This small molecule binds to this protein.
Small molecule (SMILES): CC(=O)N[C@H]1[C@H](O[C@H]2[C@H](O)[C@@H](NC(C)=O)CO[C@@H]2CO)O[C@H](CO)[C@@H](O[C@@H]2O[C@H](CO[C@H]3O[C@H](CO)[C@@H](O)[C@H](O)[C@@H]3O)[C@@H](O)[C@H](O[C@H]3O[C@H](CO)[C@@H](O)[C@H](O)[C@@H]3O)[C@@H]2O)[C@@H]1O

Sequence of chain 2.C:
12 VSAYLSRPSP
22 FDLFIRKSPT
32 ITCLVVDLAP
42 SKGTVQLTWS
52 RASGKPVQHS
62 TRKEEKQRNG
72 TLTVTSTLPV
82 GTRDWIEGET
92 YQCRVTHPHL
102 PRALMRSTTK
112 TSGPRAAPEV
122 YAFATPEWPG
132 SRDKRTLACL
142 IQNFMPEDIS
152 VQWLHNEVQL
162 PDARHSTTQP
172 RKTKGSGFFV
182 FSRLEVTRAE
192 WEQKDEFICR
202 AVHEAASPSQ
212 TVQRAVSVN

Binding-site contacts:
Ligand atom C7 contacts residue LEU39 of chain 2.C at 4.1 Å (hydrophobic).
Ligand atom C5 contacts residue ASN70 of chain 2.C at 3.6 Å.
Ligand atom O4 contacts residue TYR15 of chain 2.C at 4.0 Å.
Ligand atom N2 contacts residue LEU39 of chain 2.C at 3.6 Å.
Ligand atom O3 contacts residue LEU35 of chain 2.C at 3.3 Å.
Ligand atom C8 contacts residue GLN68 of chain 2.C at 3.7 Å.
Ligand atom O6 contacts residue LEU35 of chain 2.C at 4.0 Å.
Ligand atom C8 contacts residue LEU39 of chain 2.C at 3.7 Å (hydrophobic).
Ligand atom C5 contacts residue TYR15 of chain 2.C at 4.2 Å (hydrophobic).
Ligand atom O2 contacts residue GLN170 of chain 2.C at 4.1 Å.
Ligand atom O7 contacts residue VAL37 of chain 2.C at 3.7 Å.
Ligand atom C6 contacts residue GLN68 of chain 2.C at 3.9 Å.
Ligand atom O5 contacts residue ASN70 of chain 2.C at 2.4 Å (h-bond).
Ligand atom O5 contacts residue VAL37 of chain 2.C at 4.0 Å.
Ligand atom C7 contacts residue THR74 of chain 2.C at 3.6 Å.
Ligand atom C1 contacts residue TYR15 of chain 2.C at 4.0 Å (hydrophobic).
Ligand atom C8 contacts residue THR74 of chain 2.C at 3.9 Å.
Ligand atom C2 contacts residue THR72 of chain 2.C at 3.8 Å.
Ligand atom C3 contacts residue LEU39 of chain 2.C at 3.9 Å (hydrophobic).
Ligand atom O3 contacts residue GLN170 of chain 2.C at 3.6 Å.
Ligand atom O6 contacts residue TYR15 of chain 2.C at 2.5 Å (h-bond).
Ligand atom C2 contacts residue ASN70 of chain 2.C at 2.5 Å.
Ligand atom O6 contacts residue SER13 of chain 2.C at 3.8 Å.
Ligand atom C1 contacts residue THR72 of chain 2.C at 3.5 Å.
Ligand atom C1 contacts residue ASN70 of chain 2.C at 1.4 Å.
Ligand atom C3 contacts residue THR72 of chain 2.C at 3.9 Å.
Ligand atom C3 contacts residue ASN70 of chain 2.C at 3.8 Å.
Ligand atom C6 contacts residue TYR15 of chain 2.C at 3.3 Å (hydrophobic).
Ligand atom O7 contacts residue ASN70 of chain 2.C at 4.2 Å.
Ligand atom O4 contacts residue VAL37 of chain 2.C at 3.6 Å.
Ligand atom N2 contacts residue ASN70 of chain 2.C at 2.9 Å (h-bond).
Ligand atom O3 contacts residue VAL37 of chain 2.C at 4.1 Å.
Ligand atom C2 contacts residue VAL37 of chain 2.C at 3.9 Å (hydrophobic).
Ligand atom C5 contacts residue GLN68 of chain 2.C at 4.0 Å.
Ligand atom O3 contacts residue LEU39 of chain 2.C at 3.7 Å.
Ligand atom O7 contacts residue THR74 of chain 2.C at 2.6 Å (h-bond).
Ligand atom O6 contacts residue GLN68 of chain 2.C at 3.9 Å.
Ligand atom C7 contacts residue ASN70 of chain 2.C at 3.7 Å.
Ligand atom C3 contacts residue TYR15 of chain 2.C at 3.6 Å (hydrophobic).
Ligand atom N2 contacts residue THR72 of chain 2.C at 3.4 Å (h-bond).